Sequence of chain 1.B:
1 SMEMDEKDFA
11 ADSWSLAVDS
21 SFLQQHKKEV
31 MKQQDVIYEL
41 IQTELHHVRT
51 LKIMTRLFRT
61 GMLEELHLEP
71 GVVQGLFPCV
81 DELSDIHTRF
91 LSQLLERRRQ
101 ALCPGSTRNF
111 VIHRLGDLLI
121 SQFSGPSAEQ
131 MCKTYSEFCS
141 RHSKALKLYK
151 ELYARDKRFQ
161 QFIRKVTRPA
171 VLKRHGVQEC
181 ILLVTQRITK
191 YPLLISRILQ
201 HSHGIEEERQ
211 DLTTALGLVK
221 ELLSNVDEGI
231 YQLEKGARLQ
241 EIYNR

Binding-site contacts:
Ligand atom O1 contacts residue GLU129 of chain 1.B at 4.5 Å.
Ligand atom O1 contacts residue LEU222 of chain 1.B at 3.4 Å.
Ligand atom C7 contacts residue ALA128 of chain 1.B at 4.0 Å (hydrophobic).
Ligand atom N1 contacts residue ALA128 of chain 1.B at 3.8 Å.
Ligand atom C1 contacts residue SER124 of chain 1.B at 3.9 Å.
Ligand atom O1 contacts residue CYS132 of chain 1.B at 3.8 Å.
Ligand atom C4 contacts residue PHE123 of chain 1.B at 4.3 Å (hydrophobic).
Ligand atom C3 contacts residue LEU218 of chain 1.B at 3.9 Å (hydrophobic).
Ligand atom O2 contacts residue GLU221 of chain 1.B at 3.7 Å.
Ligand atom N contacts residue SER124 of chain 1.B at 4.3 Å.
Ligand atom S contacts residue CYS132 of chain 1.B at 4.1 Å.
Ligand atom C7 contacts residue GLU129 of chain 1.B at 3.5 Å.
Ligand atom C7 contacts residue GLY125 of chain 1.B at 3.8 Å.
Ligand atom C3 contacts residue PHE123 of chain 1.B at 4.1 Å (hydrophobic).
Ligand atom S contacts residue ASN225 of chain 1.B at 4.1 Å.
Ligand atom C6 contacts residue GLU129 of chain 1.B at 3.4 Å.
Ligand atom N1 contacts residue CYS132 of chain 1.B at 3.3 Å.
Ligand atom C contacts residue FMT1 of chain 1.T at 3.9 Å.
Ligand atom C5 contacts residue ALA128 of chain 1.B at 3.9 Å (hydrophobic).
Ligand atom O contacts residue GLY125 of chain 1.B at 2.9 Å (h-bond).
Ligand atom C6 contacts residue ALA128 of chain 1.B at 3.6 Å (hydrophobic).
Ligand atom C7 contacts residue SER124 of chain 1.B at 4.3 Å.
Ligand atom C1 contacts residue GLY125 of chain 1.B at 3.7 Å.
Ligand atom C3 contacts residue GLU221 of chain 1.B at 4.0 Å.
Ligand atom C2 contacts residue GLY125 of chain 1.B at 4.0 Å.
Ligand atom O2 contacts residue LEU222 of chain 1.B at 3.5 Å.
Ligand atom N contacts residue LEU218 of chain 1.B at 3.8 Å.
Ligand atom C contacts residue LEU218 of chain 1.B at 4.4 Å (hydrophobic).
Ligand atom O1 contacts residue ALA128 of chain 1.B at 3.1 Å (h-bond).
Ligand atom O contacts residue SER124 of chain 1.B at 3.6 Å.
Ligand atom C5 contacts residue GLU129 of chain 1.B at 4.5 Å.
Ligand atom C6 contacts residue GLY125 of chain 1.B at 4.3 Å.
Ligand atom S contacts residue LEU222 of chain 1.B at 4.3 Å.
Ligand atom C contacts residue SER124 of chain 1.B at 4.4 Å.
Ligand atom S contacts residue ALA128 of chain 1.B at 4.0 Å.
Ligand atom O2 contacts residue ASN225 of chain 1.B at 2.9 Å (h-bond).
Ligand atom C2 contacts residue SER124 of chain 1.B at 4.0 Å.
Ligand atom N1 contacts residue GLU129 of chain 1.B at 3.5 Å (salt-bridge).
Ligand atom C4 contacts residue GLU221 of chain 1.B at 4.0 Å.
Ligand atom C2 contacts residue PHE123 of chain 1.B at 4.5 Å (hydrophobic).

This small molecule binds to this protein.
Small molecule (SMILES): CNC(=O)c1ccc(S(N)(=O)=O)cc1